Binding-site contacts:
Ligand atom CB contacts residue PHE496 of chain 6.PA at 3.9 Å (hydrophobic).
Ligand atom CE2 contacts residue PRO438 of chain 6.PA at 3.7 Å (hydrophobic).
Ligand atom CD1 contacts residue ASN492 of chain 6.PA at 3.9 Å.
Ligand atom O contacts residue ASN492 of chain 6.PA at 4.2 Å.
Ligand atom CG contacts residue PHE496 of chain 6.PA at 4.0 Å (hydrophobic).
Ligand atom CB contacts residue ASN492 of chain 6.PA at 3.8 Å.
Ligand atom O contacts residue PRO438 of chain 6.PA at 4.0 Å.
Ligand atom CD1 contacts residue PRO438 of chain 6.PA at 4.4 Å (hydrophobic).
Ligand atom CD2 contacts residue ARG442 of chain 6.PA at 3.5 Å.
Ligand atom CD1 contacts residue PHE496 of chain 6.PA at 3.7 Å (hydrophobic).
Ligand atom CZ contacts residue PRO438 of chain 6.PA at 3.4 Å (hydrophobic).
Ligand atom N contacts residue SER491 of chain 6.PA at 4.1 Å.
Ligand atom N contacts residue ASN492 of chain 6.PA at 3.3 Å (h-bond).
Ligand atom CE1 contacts residue ILE434 of chain 6.PA at 3.9 Å (hydrophobic).
Ligand atom CG contacts residue GLY495 of chain 6.PA at 4.4 Å.
Ligand atom N contacts residue ARG442 of chain 6.PA at 4.2 Å.
Ligand atom C contacts residue ARG442 of chain 6.PA at 4.4 Å.
Ligand atom CE1 contacts residue PRO438 of chain 6.PA at 3.8 Å (hydrophobic).
Ligand atom CE1 contacts residue PHE496 of chain 6.PA at 3.6 Å (hydrophobic).
Ligand atom CA contacts residue ARG442 of chain 6.PA at 3.6 Å.
Ligand atom CG contacts residue ASN492 of chain 6.PA at 4.3 Å.
Ligand atom O contacts residue ARG442 of chain 6.PA at 4.3 Å.
Ligand atom CB contacts residue GLY495 of chain 6.PA at 3.9 Å.
Ligand atom C contacts residue ASN492 of chain 6.PA at 4.0 Å.
Ligand atom CD2 contacts residue PRO438 of chain 6.PA at 4.4 Å (hydrophobic).
Ligand atom CA contacts residue ASN492 of chain 6.PA at 3.3 Å.
Ligand atom CZ contacts residue PHE496 of chain 6.PA at 3.9 Å (hydrophobic).
Ligand atom CE2 contacts residue ARG442 of chain 6.PA at 3.6 Å.
Ligand atom CD1 contacts residue ILE434 of chain 6.PA at 4.1 Å (hydrophobic).

This protein binds this small molecule.
Small molecule (SMILES): N[C@@H](Cc1ccccc1)C(=O)NCC=O

Sequence of chain 6.PA:
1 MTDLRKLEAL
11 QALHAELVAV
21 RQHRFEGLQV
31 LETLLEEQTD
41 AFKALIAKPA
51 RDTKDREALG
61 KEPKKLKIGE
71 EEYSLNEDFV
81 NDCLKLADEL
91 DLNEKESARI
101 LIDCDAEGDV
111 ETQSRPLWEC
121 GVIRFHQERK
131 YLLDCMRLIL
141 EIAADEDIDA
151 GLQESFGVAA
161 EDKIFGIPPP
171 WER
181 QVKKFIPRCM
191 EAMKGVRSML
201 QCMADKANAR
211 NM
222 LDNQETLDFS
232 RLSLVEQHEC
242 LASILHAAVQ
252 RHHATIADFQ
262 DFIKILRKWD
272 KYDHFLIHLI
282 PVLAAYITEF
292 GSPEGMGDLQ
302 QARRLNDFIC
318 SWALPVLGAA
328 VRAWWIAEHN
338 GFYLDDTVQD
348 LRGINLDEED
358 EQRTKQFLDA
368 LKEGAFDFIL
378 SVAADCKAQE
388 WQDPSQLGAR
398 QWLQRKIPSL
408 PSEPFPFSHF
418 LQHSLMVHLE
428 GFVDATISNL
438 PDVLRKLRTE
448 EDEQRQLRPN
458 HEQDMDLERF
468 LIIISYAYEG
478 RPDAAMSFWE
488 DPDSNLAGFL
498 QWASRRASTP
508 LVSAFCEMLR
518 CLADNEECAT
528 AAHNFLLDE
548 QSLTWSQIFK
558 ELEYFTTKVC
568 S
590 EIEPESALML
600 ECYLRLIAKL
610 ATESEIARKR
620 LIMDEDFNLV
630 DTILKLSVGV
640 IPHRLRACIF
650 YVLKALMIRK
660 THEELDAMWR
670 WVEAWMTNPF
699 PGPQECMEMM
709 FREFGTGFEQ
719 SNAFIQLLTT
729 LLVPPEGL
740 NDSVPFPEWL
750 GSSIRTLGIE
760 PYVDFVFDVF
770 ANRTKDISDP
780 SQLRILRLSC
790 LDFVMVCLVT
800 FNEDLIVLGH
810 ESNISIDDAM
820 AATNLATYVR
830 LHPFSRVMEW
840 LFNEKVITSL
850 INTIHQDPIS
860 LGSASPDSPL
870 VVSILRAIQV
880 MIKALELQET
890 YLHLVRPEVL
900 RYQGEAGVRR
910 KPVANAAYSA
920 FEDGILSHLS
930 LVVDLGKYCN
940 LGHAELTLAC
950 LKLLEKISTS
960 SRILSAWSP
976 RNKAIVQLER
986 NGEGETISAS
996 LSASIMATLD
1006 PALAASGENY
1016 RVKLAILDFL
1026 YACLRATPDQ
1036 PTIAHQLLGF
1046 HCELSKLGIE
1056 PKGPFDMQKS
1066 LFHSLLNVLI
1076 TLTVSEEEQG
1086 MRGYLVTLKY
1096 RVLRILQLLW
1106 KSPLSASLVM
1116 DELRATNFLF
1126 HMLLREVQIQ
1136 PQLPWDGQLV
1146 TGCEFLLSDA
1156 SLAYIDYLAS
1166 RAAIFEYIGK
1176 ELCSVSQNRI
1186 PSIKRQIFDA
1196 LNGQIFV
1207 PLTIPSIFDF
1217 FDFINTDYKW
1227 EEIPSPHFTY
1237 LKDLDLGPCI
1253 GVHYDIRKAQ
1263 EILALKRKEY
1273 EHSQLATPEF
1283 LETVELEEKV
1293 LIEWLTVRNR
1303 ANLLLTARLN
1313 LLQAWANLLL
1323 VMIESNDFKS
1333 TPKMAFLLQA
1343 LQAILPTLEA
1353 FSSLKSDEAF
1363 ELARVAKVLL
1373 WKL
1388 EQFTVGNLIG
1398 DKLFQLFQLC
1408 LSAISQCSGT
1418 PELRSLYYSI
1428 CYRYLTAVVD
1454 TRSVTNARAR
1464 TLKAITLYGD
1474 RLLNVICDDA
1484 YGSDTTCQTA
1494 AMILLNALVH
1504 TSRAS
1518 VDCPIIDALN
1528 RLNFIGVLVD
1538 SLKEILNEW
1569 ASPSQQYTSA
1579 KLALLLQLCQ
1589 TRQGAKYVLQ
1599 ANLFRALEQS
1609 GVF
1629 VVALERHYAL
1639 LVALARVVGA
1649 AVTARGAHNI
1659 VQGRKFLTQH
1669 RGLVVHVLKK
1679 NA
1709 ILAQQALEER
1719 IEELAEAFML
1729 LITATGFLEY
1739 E